Binding-site contacts:
Ligand atom C4 contacts residue TRP85 of chain 1.B at 3.8 Å (hydrophobic).
Ligand atom C6 contacts residue GLU201 of chain 1.B at 3.7 Å.
Ligand atom C3 contacts residue TRP85 of chain 1.B at 3.5 Å (hydrophobic).
Ligand atom C3 contacts residue GLY120 of chain 1.B at 3.6 Å.
Ligand atom O1 contacts residue TYR132 of chain 1.B at 2.6 Å (h-bond).
Ligand atom C1 contacts residue TRP85 of chain 1.B at 3.8 Å (hydrophobic).
Ligand atom C9 contacts residue TYR336 of chain 1.B at 3.6 Å (hydrophobic).
Ligand atom C11 contacts residue TYR336 of chain 1.B at 3.8 Å (hydrophobic).
Ligand atom C10 contacts residue TYR336 of chain 1.B at 3.4 Å (hydrophobic).
Ligand atom C9 contacts residue TRP85 of chain 1.B at 3.8 Å (hydrophobic).
Ligand atom C1 contacts residue TYR132 of chain 1.B at 3.3 Å (hydrophobic).
Ligand atom C15 contacts residue GLY121 of chain 1.B at 3.3 Å.
Ligand atom C13 contacts residue TYR123 of chain 1.B at 3.7 Å (hydrophobic).
Ligand atom N1 contacts residue TRP85 of chain 1.B at 3.5 Å.
Ligand atom C2 contacts residue SER124 of chain 1.B at 3.8 Å.
Ligand atom C2 contacts residue GLY120 of chain 1.B at 3.6 Å.
Ligand atom C1 contacts residue GLY120 of chain 1.B at 3.5 Å.
Ligand atom N2 contacts residue TRP85 of chain 1.B at 3.4 Å.
Ligand atom C3 contacts residue SER124 of chain 1.B at 3.6 Å.
Ligand atom C1 contacts residue GLY125 of chain 1.B at 3.7 Å.
Ligand atom N1 contacts residue TYR132 of chain 1.B at 3.3 Å (h-bond).
Ligand atom O1 contacts residue GLY120 of chain 1.B at 3.7 Å.
Ligand atom C13 contacts residue TYR336 of chain 1.B at 3.8 Å (hydrophobic).
Ligand atom C7 contacts residue HIS446 of chain 1.B at 3.8 Å.
Ligand atom N1 contacts residue GLY119 of chain 1.B at 3.8 Å.
Ligand atom C2 contacts residue GLY125 of chain 1.B at 3.5 Å.
Ligand atom C14 contacts residue GLY120 of chain 1.B at 3.7 Å.
Ligand atom C15 contacts residue GLY120 of chain 1.B at 3.6 Å.
Ligand atom C8 contacts residue SER202 of chain 1.B at 3.8 Å.
Ligand atom O1 contacts residue TYR118 of chain 1.B at 3.7 Å.
Ligand atom C5 contacts residue TRP85 of chain 1.B at 3.5 Å (hydrophobic).
Ligand atom C10 contacts residue TRP85 of chain 1.B at 3.3 Å (hydrophobic).
Ligand atom C5 contacts residue GLY120 of chain 1.B at 3.7 Å.
Ligand atom O1 contacts residue GLY125 of chain 1.B at 3.3 Å.
Ligand atom C12 contacts residue TYR336 of chain 1.B at 3.6 Å (hydrophobic).
Ligand atom C4 contacts residue GLY120 of chain 1.B at 3.6 Å.
Ligand atom N1 contacts residue GLY120 of chain 1.B at 3.5 Å (h-bond).
Ligand atom C8 contacts residue HIS446 of chain 1.B at 3.7 Å.
Ligand atom C9 contacts residue HIS446 of chain 1.B at 3.2 Å.
Ligand atom N2 contacts residue TYR336 of chain 1.B at 3.0 Å (h-bond).

This small molecule binds to this protein.
Small molecule (SMILES): C/C=C1\[C@H]2C=C(C)C[C@]1(N)c1ccc(=O)[nH]c1C2

Sequence of chain 1.B:
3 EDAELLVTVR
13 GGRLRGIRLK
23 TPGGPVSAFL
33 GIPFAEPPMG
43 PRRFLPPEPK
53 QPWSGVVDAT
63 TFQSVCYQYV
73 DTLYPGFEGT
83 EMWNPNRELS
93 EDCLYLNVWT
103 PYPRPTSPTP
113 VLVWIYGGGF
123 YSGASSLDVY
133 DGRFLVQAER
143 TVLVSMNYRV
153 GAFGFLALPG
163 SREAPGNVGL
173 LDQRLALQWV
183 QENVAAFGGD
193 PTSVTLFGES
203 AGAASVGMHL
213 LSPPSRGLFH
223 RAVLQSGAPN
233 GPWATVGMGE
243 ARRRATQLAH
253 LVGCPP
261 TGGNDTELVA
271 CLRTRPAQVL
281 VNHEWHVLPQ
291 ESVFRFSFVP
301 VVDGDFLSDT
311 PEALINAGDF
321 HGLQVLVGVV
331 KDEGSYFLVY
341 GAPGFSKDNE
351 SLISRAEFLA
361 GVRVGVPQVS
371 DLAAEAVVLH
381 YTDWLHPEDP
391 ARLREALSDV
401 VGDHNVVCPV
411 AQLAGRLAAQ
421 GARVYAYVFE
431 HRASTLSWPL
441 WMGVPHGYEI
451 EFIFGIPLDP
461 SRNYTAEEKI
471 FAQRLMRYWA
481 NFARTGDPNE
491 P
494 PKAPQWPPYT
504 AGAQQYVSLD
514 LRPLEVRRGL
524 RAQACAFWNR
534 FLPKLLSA